Binding-site contacts:
Ligand atom C11 contacts residue PHE287 of chain 2.A at 3.7 Å (hydrophobic).
Ligand atom C8 contacts residue ASN285 of chain 2.A at 3.8 Å.
Ligand atom C14 contacts residue HIS342 of chain 2.A at 3.3 Å.
Ligand atom C11 contacts residue ALA384 of chain 2.A at 3.4 Å (hydrophobic).
Ligand atom O4' contacts residue GLY676 of chain 2.A at 2.8 Å (h-bond).
Ligand atom C9 contacts residue HIS342 of chain 2.A at 3.4 Å.
Ligand atom C6' contacts residue HIS378 of chain 2.A at 3.4 Å.
Ligand atom N1 contacts residue ASN285 of chain 2.A at 3.7 Å.
Ligand atom O5' contacts residue HIS378 of chain 2.A at 3.6 Å (h-bond).
Ligand atom O4' contacts residue ASN485 of chain 2.A at 3.4 Å (h-bond).
Ligand atom C5' contacts residue LEU137 of chain 2.A at 3.6 Å (hydrophobic).
Ligand atom C12 contacts residue PHE286 of chain 2.A at 3.5 Å (hydrophobic).
Ligand atom C4' contacts residue GLY676 of chain 2.A at 3.7 Å.
Ligand atom O4' contacts residue SER675 of chain 2.A at 3.6 Å.
Ligand atom O2' contacts residue GLU673 of chain 2.A at 3.2 Å (salt-bridge).
Ligand atom C2' contacts residue HIS378 of chain 2.A at 3.8 Å.
Ligand atom C6 contacts residue ASN285 of chain 2.A at 3.8 Å.
Ligand atom C3' contacts residue GLU673 of chain 2.A at 3.5 Å.
Ligand atom C7 contacts residue ASN285 of chain 2.A at 3.5 Å.
Ligand atom O6' contacts residue VAL456 of chain 2.A at 3.7 Å.
Ligand atom O2 contacts residue LEU137 of chain 2.A at 3.0 Å (h-bond).
Ligand atom C13 contacts residue ARG293 of chain 2.A at 3.5 Å.
Ligand atom O2 contacts residue GLY136 of chain 2.A at 3.6 Å.
Ligand atom C13 contacts residue HIS342 of chain 2.A at 3.6 Å.
Ligand atom C6' contacts residue GLY136 of chain 2.A at 3.8 Å.
Ligand atom O6' contacts residue HIS378 of chain 2.A at 2.6 Å (h-bond).
Ligand atom C6' contacts residue ASN485 of chain 2.A at 3.2 Å.
Ligand atom O2' contacts residue TYR574 of chain 2.A at 3.1 Å (h-bond).
Ligand atom C11 contacts residue PHE286 of chain 2.A at 3.4 Å (hydrophobic).
Ligand atom O5' contacts residue LEU137 of chain 2.A at 3.4 Å (h-bond).
Ligand atom C7 contacts residue ASN283 of chain 2.A at 3.6 Å.
Ligand atom O3' contacts residue GLU673 of chain 2.A at 2.8 Å (salt-bridge).
Ligand atom O2' contacts residue ASN285 of chain 2.A at 3.3 Å (h-bond).
Ligand atom C2 contacts residue LEU137 of chain 2.A at 3.4 Å (hydrophobic).
Ligand atom O3' contacts residue SER675 of chain 2.A at 3.1 Å (h-bond).
Ligand atom O3' contacts residue ALA674 of chain 2.A at 3.3 Å (h-bond).
Ligand atom O6' contacts residue ASN485 of chain 2.A at 2.7 Å (h-bond).
Ligand atom C5' contacts residue GLY136 of chain 2.A at 3.7 Å.
Ligand atom C10 contacts residue ALA384 of chain 2.A at 3.5 Å (hydrophobic).
Ligand atom O3' contacts residue GLY676 of chain 2.A at 3.1 Å (h-bond).

This small molecule binds to this protein.
Small molecule (SMILES): O=C(N[C@@H]1O[C@H](CO)[C@@H](O)[C@H](O)[C@H]1O)c1ccc(-c2ccccc2)cc1

Sequence of chain 2.A:
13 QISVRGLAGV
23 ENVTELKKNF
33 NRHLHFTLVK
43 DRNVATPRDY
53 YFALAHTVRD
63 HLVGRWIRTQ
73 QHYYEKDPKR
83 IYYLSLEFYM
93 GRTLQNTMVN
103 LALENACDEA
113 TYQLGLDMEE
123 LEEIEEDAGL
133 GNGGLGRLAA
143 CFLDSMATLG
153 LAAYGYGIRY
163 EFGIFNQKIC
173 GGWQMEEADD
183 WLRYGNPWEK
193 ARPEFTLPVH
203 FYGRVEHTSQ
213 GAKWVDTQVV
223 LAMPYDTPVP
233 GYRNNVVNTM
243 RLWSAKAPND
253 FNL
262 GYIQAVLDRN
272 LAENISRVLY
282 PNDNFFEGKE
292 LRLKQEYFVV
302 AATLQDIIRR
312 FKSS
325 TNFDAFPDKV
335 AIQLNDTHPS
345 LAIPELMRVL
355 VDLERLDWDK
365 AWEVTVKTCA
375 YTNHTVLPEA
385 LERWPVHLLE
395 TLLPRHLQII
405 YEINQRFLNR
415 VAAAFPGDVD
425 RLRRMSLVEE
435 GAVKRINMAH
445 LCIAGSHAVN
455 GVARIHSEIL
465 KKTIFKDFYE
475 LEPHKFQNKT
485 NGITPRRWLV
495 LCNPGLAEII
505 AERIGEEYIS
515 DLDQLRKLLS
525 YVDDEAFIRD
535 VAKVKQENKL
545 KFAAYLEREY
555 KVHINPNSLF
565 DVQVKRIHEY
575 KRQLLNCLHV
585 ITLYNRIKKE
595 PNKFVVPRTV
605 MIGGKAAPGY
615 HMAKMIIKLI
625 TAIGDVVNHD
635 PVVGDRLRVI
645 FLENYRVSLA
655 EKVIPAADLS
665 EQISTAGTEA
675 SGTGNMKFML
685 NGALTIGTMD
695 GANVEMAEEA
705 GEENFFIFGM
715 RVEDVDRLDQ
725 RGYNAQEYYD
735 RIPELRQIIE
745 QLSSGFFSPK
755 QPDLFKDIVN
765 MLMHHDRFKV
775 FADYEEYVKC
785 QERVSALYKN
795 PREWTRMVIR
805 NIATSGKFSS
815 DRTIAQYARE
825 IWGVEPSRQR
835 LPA